Binding-site contacts:
Ligand atom C8 contacts residue VAL410 of chain 1.B at 3.9 Å (hydrophobic).
Ligand atom O7 contacts residue ASN271 of chain 1.B at 4.1 Å.
Ligand atom O5 contacts residue ASN271 of chain 1.B at 2.4 Å (h-bond).
Ligand atom C7 contacts residue ASN271 of chain 1.B at 3.7 Å.
Ligand atom O5 contacts residue ILE292 of chain 1.B at 4.0 Å.
Ligand atom N2 contacts residue ASN271 of chain 1.B at 2.9 Å (h-bond).
Ligand atom C6 contacts residue ILE292 of chain 1.B at 3.7 Å (hydrophobic).
Ligand atom C3 contacts residue ASN271 of chain 1.B at 3.8 Å.
Ligand atom C2 contacts residue ASN271 of chain 1.B at 2.4 Å.
Ligand atom C4 contacts residue ASN271 of chain 1.B at 4.2 Å.
Ligand atom C5 contacts residue ASN271 of chain 1.B at 3.7 Å.
Ligand atom C1 contacts residue ASN271 of chain 1.B at 1.4 Å.

Sequence of chain 1.B:
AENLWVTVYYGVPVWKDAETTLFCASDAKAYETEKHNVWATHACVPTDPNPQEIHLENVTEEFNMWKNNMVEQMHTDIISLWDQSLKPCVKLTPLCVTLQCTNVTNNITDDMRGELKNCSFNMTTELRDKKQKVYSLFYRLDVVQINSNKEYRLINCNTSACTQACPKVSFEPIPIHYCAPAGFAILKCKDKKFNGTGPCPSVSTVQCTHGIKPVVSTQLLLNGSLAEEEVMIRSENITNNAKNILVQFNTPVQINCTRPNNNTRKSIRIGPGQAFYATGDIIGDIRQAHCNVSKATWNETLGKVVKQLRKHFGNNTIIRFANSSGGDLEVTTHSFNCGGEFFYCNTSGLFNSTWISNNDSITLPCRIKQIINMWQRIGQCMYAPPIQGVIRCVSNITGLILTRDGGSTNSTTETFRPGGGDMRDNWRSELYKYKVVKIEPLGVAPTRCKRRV

This protein binds this small molecule.
Small molecule (SMILES): CC(=O)N[C@H]1[C@H](O[C@H]2[C@H](O)[C@@H](NC(C)=O)CO[C@@H]2CO)O[C@H](CO)[C@@H](O)[C@@H]1O